The protein below binds the small molecule below.
Small molecule (SMILES): Nc1ncnc2c1nc(C#CCO)n2[C@H]1CCCCO1

Binding-site contacts:
Ligand atom N9 contacts residue ASP45 of chain 2.A at 4.0 Å.
Ligand atom C6 contacts residue ASN122 of chain 2.A at 3.8 Å.
Ligand atom N1 contacts residue THR161 of chain 2.A at 2.5 Å (h-bond).
Ligand atom CAQ contacts residue ASN122 of chain 2.A at 4.1 Å.
Ligand atom C5 contacts residue ASP45 of chain 2.A at 3.7 Å.
Ligand atom N1 contacts residue ALA162 of chain 2.A at 3.6 Å (h-bond).
Ligand atom CAS contacts residue LEU49 of chain 2.A at 4.1 Å (hydrophobic).
Ligand atom C6 contacts residue ASP45 of chain 2.A at 4.1 Å.
Ligand atom N3 contacts residue PHE74 of chain 2.A at 4.0 Å.
Ligand atom N6 contacts residue ALA162 of chain 2.A at 4.0 Å.
Ligand atom CAR contacts residue GLY46 of chain 2.A at 4.1 Å.
Ligand atom C8 contacts residue ASN122 of chain 2.A at 3.9 Å.
Ligand atom N3 contacts residue ALA162 of chain 2.A at 3.8 Å.
Ligand atom N1 contacts residue PHE74 of chain 2.A at 3.4 Å.
Ligand atom N3 contacts residue THR161 of chain 2.A at 3.6 Å.
Ligand atom N6 contacts residue ASN122 of chain 2.A at 2.8 Å (h-bond).
Ligand atom CAR contacts residue LEU49 of chain 2.A at 4.0 Å (hydrophobic).
Ligand atom N6 contacts residue SER158 of chain 2.A at 3.4 Å (h-bond).
Ligand atom N7 contacts residue ALA162 of chain 2.A at 3.9 Å.
Ligand atom OAT contacts residue LEU49 of chain 2.A at 3.8 Å.
Ligand atom N1 contacts residue SER158 of chain 2.A at 4.1 Å.
Ligand atom OAT contacts residue HIS223 of chain 2.A at 3.2 Å.
Ligand atom N6 contacts residue PHE74 of chain 2.A at 4.1 Å.
Ligand atom N6 contacts residue THR161 of chain 2.A at 4.0 Å.
Ligand atom C2 contacts residue ALA162 of chain 2.A at 3.6 Å (hydrophobic).
Ligand atom N7 contacts residue ASN122 of chain 2.A at 3.0 Å (h-bond).
Ligand atom C2 contacts residue PHE74 of chain 2.A at 3.2 Å (hydrophobic).
Ligand atom C8 contacts residue ASP45 of chain 2.A at 3.8 Å.
Ligand atom C5 contacts residue ASN122 of chain 2.A at 3.9 Å.
Ligand atom C4 contacts residue ASP45 of chain 2.A at 3.9 Å.
Ligand atom N6 contacts residue TYR75 of chain 2.A at 3.3 Å.
Ligand atom C4 contacts residue ALA162 of chain 2.A at 3.6 Å (hydrophobic).
Ligand atom C6 contacts residue ALA162 of chain 2.A at 3.5 Å (hydrophobic).
Ligand atom C2 contacts residue THR161 of chain 2.A at 3.1 Å.
Ligand atom CAS contacts residue GLY46 of chain 2.A at 3.6 Å.
Ligand atom N7 contacts residue ASP45 of chain 2.A at 3.8 Å.
Ligand atom C6 contacts residue THR161 of chain 2.A at 3.7 Å.
Ligand atom C6 contacts residue PHE74 of chain 2.A at 4.1 Å (hydrophobic).
Ligand atom C5 contacts residue ALA162 of chain 2.A at 3.4 Å (hydrophobic).
Ligand atom CAQ contacts residue ASP45 of chain 2.A at 3.8 Å.

Sequence of chain 2.A:
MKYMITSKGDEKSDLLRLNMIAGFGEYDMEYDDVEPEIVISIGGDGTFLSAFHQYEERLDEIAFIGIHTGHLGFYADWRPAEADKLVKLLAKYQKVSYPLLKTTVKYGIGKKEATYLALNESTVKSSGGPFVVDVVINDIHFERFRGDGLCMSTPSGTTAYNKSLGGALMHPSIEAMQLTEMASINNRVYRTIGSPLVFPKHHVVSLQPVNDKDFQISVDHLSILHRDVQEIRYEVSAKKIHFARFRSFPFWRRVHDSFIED

Sequence of chain 3.A:
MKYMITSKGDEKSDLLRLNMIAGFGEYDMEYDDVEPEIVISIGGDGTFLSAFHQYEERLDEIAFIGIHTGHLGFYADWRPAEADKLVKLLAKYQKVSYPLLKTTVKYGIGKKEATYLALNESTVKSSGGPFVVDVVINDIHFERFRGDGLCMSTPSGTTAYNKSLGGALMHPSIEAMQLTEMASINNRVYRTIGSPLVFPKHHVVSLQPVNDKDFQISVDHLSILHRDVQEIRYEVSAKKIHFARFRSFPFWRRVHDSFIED